Sequence of chain 1.A:
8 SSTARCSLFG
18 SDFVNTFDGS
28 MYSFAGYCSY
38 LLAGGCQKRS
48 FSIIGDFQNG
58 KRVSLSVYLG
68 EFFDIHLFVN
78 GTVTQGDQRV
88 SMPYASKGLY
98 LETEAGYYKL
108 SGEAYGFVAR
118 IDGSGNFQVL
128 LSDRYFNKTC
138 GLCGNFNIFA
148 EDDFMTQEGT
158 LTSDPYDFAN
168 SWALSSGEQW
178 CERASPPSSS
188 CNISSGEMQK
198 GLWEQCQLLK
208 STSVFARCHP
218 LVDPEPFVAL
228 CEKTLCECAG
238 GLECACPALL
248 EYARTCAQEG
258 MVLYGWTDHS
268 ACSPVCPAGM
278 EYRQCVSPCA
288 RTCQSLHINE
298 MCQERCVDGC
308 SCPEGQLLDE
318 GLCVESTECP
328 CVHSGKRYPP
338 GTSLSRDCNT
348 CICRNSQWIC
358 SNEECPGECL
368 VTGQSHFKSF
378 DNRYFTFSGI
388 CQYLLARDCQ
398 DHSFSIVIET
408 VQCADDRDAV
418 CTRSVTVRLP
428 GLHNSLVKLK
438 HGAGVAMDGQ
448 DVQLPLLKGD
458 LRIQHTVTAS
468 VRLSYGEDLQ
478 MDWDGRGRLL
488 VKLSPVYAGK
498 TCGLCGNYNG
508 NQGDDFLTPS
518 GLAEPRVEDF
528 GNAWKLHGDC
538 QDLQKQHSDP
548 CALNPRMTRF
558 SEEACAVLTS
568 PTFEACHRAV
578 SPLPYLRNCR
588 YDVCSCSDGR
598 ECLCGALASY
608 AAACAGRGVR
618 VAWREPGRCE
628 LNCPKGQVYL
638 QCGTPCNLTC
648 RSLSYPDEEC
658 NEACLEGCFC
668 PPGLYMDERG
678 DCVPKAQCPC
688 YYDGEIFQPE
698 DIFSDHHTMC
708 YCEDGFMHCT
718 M

Binding-site contacts:
Ligand atom C3 contacts residue ASN134 of chain 1.A at 3.6 Å.
Ligand atom O7 contacts residue ASN134 of chain 1.A at 4.2 Å.
Ligand atom N2 contacts residue ASN134 of chain 1.A at 2.9 Å (h-bond).
Ligand atom C7 contacts residue ASN134 of chain 1.A at 3.9 Å.
Ligand atom C5 contacts residue ASN134 of chain 1.A at 3.5 Å.
Ligand atom C4 contacts residue ASN134 of chain 1.A at 4.0 Å.
Ligand atom C2 contacts residue ASN134 of chain 1.A at 2.3 Å.
Ligand atom C1 contacts residue ASN134 of chain 1.A at 1.5 Å.
Ligand atom O5 contacts residue ASN134 of chain 1.A at 2.2 Å (h-bond).

This protein binds this small molecule.
Small molecule (SMILES): CC(=O)N[C@@H]1[C@@H](O)[C@H](O)[C@@H](CO)O[C@H]1O